Sequence of chain 1.B:
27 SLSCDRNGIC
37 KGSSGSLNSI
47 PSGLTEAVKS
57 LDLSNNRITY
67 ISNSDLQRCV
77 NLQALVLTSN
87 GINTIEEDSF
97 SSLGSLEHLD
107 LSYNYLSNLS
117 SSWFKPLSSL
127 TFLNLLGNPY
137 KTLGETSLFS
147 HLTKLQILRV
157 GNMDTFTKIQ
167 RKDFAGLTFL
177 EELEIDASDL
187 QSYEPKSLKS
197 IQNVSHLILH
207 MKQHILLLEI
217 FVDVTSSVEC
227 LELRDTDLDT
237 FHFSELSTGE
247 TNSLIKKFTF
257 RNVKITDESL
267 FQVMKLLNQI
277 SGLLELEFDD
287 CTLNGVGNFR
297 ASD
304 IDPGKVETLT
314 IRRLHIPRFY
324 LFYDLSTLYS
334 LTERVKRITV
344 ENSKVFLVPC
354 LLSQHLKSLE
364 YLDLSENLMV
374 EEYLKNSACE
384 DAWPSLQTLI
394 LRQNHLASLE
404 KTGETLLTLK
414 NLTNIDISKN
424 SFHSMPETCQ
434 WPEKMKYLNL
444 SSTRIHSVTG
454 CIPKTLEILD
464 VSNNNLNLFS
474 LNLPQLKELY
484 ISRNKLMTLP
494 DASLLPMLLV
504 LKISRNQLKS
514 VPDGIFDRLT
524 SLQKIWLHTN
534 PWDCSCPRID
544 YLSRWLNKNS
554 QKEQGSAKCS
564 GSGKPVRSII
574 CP

Binding-site contacts:
Ligand atom N2 contacts residue ASP463 of chain 1.B at 2.6 Å (salt-bridge).
Ligand atom O5 contacts residue ASP463 of chain 1.B at 4.4 Å.
Ligand atom C5 contacts residue SER444 of chain 1.B at 4.3 Å.
Ligand atom O6 contacts residue SER421 of chain 1.B at 2.6 Å (h-bond).
Ligand atom O5 contacts residue ASP419 of chain 1.B at 4.0 Å.
Ligand atom O6 contacts residue ARG395 of chain 1.B at 3.7 Å.
Ligand atom C8 contacts residue LYS422 of chain 1.B at 3.5 Å.
Ligand atom C8 contacts residue ASN442 of chain 1.B at 4.2 Å.
Ligand atom O6 contacts residue SER444 of chain 1.B at 4.3 Å.
Ligand atom C1 contacts residue ASN442 of chain 1.B at 1.4 Å.
Ligand atom O5 contacts residue SER421 of chain 1.B at 3.5 Å (h-bond).
Ligand atom N2 contacts residue ASN442 of chain 1.B at 3.0 Å (h-bond).
Ligand atom C2 contacts residue TYR440 of chain 1.B at 3.8 Å (hydrophobic).
Ligand atom C7 contacts residue TYR440 of chain 1.B at 3.7 Å (hydrophobic).
Ligand atom C7 contacts residue ASP463 of chain 1.B at 3.6 Å.
Ligand atom C3 contacts residue ASN442 of chain 1.B at 3.7 Å.
Ligand atom C6 contacts residue SER421 of chain 1.B at 3.4 Å.
Ligand atom C1 contacts residue TYR440 of chain 1.B at 4.0 Å (hydrophobic).
Ligand atom O5 contacts residue ASN442 of chain 1.B at 2.1 Å (h-bond).
Ligand atom C5 contacts residue ASN442 of chain 1.B at 3.5 Å.
Ligand atom O7 contacts residue ILE461 of chain 1.B at 4.3 Å.
Ligand atom C7 contacts residue ASN442 of chain 1.B at 3.9 Å.
Ligand atom C3 contacts residue ASP463 of chain 1.B at 3.7 Å.
Ligand atom C6 contacts residue ASN442 of chain 1.B at 4.5 Å.
Ligand atom C4 contacts residue ASN442 of chain 1.B at 4.0 Å.
Ligand atom O7 contacts residue TYR483 of chain 1.B at 3.8 Å.
Ligand atom O5 contacts residue SER444 of chain 1.B at 4.2 Å.
Ligand atom C6 contacts residue ARG395 of chain 1.B at 3.8 Å.
Ligand atom C2 contacts residue ASP463 of chain 1.B at 3.3 Å.
Ligand atom N2 contacts residue TYR440 of chain 1.B at 3.9 Å.
Ligand atom C1 contacts residue SER444 of chain 1.B at 4.1 Å.
Ligand atom C1 contacts residue ASP463 of chain 1.B at 3.2 Å.
Ligand atom O7 contacts residue TYR440 of chain 1.B at 3.9 Å.
Ligand atom O6 contacts residue LYS422 of chain 1.B at 3.9 Å.
Ligand atom C5 contacts residue SER421 of chain 1.B at 4.1 Å.
Ligand atom C2 contacts residue ASN442 of chain 1.B at 2.4 Å.
Ligand atom O7 contacts residue ASP463 of chain 1.B at 3.8 Å.
Ligand atom C8 contacts residue TYR440 of chain 1.B at 3.3 Å (hydrophobic).

The protein below binds the small molecule below.
Small molecule (SMILES): CC(=O)N[C@H]1[C@H](O[C@H]2[C@H](O)[C@@H](NC(C)=O)CO[C@@H]2CO)O[C@H](CO)[C@@H](O)[C@@H]1O